Sequence of chain 1.B:
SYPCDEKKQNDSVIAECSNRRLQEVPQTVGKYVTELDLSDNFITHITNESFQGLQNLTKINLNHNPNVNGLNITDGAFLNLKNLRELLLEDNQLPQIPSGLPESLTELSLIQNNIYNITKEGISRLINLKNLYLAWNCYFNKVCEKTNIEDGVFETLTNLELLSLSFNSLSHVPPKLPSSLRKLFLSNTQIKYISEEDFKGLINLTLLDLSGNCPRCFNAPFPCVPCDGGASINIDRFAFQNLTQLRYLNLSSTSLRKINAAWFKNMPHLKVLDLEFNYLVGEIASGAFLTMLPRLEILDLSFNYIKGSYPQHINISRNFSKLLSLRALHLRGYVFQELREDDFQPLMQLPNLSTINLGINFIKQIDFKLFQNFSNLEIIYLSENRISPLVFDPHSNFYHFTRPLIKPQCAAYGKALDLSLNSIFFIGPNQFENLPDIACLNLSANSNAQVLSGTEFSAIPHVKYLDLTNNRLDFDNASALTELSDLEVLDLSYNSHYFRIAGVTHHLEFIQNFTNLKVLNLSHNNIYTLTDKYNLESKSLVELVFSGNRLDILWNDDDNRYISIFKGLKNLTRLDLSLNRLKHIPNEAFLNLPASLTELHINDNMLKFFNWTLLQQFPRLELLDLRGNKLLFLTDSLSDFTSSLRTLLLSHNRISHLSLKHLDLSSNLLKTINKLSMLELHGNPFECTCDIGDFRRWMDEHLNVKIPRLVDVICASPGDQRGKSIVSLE

The protein below binds the small molecule below.
Small molecule (SMILES): CC(=O)N[C@@H]1[C@@H](O)[C@H](O)[C@@H](CO)O[C@H]1O

Binding-site contacts:
Ligand atom C8 contacts residue ASN618 of chain 1.B at 4.1 Å.
Ligand atom C4 contacts residue ASN618 of chain 1.B at 4.2 Å.
Ligand atom O6 contacts residue VAL589 of chain 1.B at 3.2 Å.
Ligand atom N2 contacts residue ASN618 of chain 1.B at 2.8 Å (h-bond).
Ligand atom C6 contacts residue LYS565 of chain 1.B at 4.1 Å.
Ligand atom C2 contacts residue ASN618 of chain 1.B at 2.3 Å.
Ligand atom O7 contacts residue LYS586 of chain 1.B at 2.8 Å (salt-bridge).
Ligand atom O5 contacts residue SER587 of chain 1.B at 4.1 Å.
Ligand atom C1 contacts residue ASN618 of chain 1.B at 1.5 Å.
Ligand atom O5 contacts residue ASN618 of chain 1.B at 2.4 Å (h-bond).
Ligand atom O5 contacts residue VAL589 of chain 1.B at 3.3 Å.
Ligand atom C7 contacts residue ASN618 of chain 1.B at 3.3 Å.
Ligand atom C4 contacts residue LYS565 of chain 1.B at 4.0 Å.
Ligand atom C1 contacts residue VAL589 of chain 1.B at 4.2 Å (hydrophobic).
Ligand atom O4 contacts residue LYS565 of chain 1.B at 4.5 Å.
Ligand atom C5 contacts residue ASN618 of chain 1.B at 3.6 Å.
Ligand atom C3 contacts residue ASN618 of chain 1.B at 3.7 Å.
Ligand atom O7 contacts residue ASN618 of chain 1.B at 3.4 Å (h-bond).
Ligand atom C5 contacts residue VAL589 of chain 1.B at 4.1 Å (hydrophobic).
Ligand atom C6 contacts residue VAL589 of chain 1.B at 3.8 Å (hydrophobic).
Ligand atom C7 contacts residue LYS586 of chain 1.B at 3.9 Å.